Sequence of chain 1.B:
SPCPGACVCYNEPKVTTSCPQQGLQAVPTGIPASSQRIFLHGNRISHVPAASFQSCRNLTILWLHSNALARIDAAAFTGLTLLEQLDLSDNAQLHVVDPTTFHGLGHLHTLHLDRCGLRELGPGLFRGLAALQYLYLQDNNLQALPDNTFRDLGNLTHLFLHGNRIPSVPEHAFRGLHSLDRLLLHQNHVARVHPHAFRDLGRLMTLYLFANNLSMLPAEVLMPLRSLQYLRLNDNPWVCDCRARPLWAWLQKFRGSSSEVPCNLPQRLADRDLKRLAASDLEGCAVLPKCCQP

The small molecule below binds the protein below.
Small molecule (SMILES): CC(=O)N[C@@H]1[C@@H](O)[C@H](O)[C@@H](CO)O[C@H]1O

Binding-site contacts:
Ligand atom O7 contacts residue ALA34 of chain 1.B at 3.9 Å.
Ligand atom C8 contacts residue SER35 of chain 1.B at 4.4 Å.
Ligand atom C8 contacts residue ALA34 of chain 1.B at 3.2 Å (hydrophobic).
Ligand atom C1 contacts residue ASN59 of chain 1.B at 1.4 Å.
Ligand atom C7 contacts residue ALA34 of chain 1.B at 3.8 Å (hydrophobic).
Ligand atom O7 contacts residue SER35 of chain 1.B at 3.3 Å.
Ligand atom C2 contacts residue ASN59 of chain 1.B at 2.4 Å.
Ligand atom C7 contacts residue ASN59 of chain 1.B at 3.7 Å.
Ligand atom O7 contacts residue ASN59 of chain 1.B at 4.0 Å.
Ligand atom N2 contacts residue ASN59 of chain 1.B at 2.9 Å (h-bond).
Ligand atom C4 contacts residue ASN59 of chain 1.B at 4.2 Å.
Ligand atom C5 contacts residue ASN59 of chain 1.B at 3.6 Å.
Ligand atom C8 contacts residue SER56 of chain 1.B at 3.8 Å.
Ligand atom C7 contacts residue SER35 of chain 1.B at 4.0 Å.
Ligand atom C3 contacts residue ASN59 of chain 1.B at 3.8 Å.
Ligand atom O5 contacts residue ASN59 of chain 1.B at 2.3 Å (h-bond).